Sequence of chain 1.A:
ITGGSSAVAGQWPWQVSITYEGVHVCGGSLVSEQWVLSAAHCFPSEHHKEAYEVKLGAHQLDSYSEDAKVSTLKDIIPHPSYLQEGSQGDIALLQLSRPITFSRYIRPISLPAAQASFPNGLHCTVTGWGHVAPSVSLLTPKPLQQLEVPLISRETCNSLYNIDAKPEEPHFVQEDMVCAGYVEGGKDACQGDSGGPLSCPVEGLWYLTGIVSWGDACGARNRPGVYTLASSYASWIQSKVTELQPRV

This protein binds this small molecule.
Small molecule (SMILES): [H]/N=C(\N)Nc1ccc(CO)cc1

Binding-site contacts:
Ligand atom N5 contacts residue GLY215 of chain 1.A at 3.6 Å.
Ligand atom C7 contacts residue VAL212 of chain 1.A at 3.6 Å (hydrophobic).
Ligand atom N5 contacts residue ARG223 of chain 1.A at 3.4 Å (salt-bridge).
Ligand atom C10 contacts residue ASP216 of chain 1.A at 3.3 Å.
Ligand atom C11 contacts residue CYS190 of chain 1.A at 3.9 Å (hydrophobic).
Ligand atom C9 contacts residue GLY215 of chain 1.A at 3.7 Å.
Ligand atom C8 contacts residue TRP214 of chain 1.A at 3.5 Å (hydrophobic).
Ligand atom C12 contacts residue CYS190 of chain 1.A at 3.7 Å (hydrophobic).
Ligand atom C6 contacts residue SER194 of chain 1.A at 2.4 Å.
Ligand atom C6 contacts residue CYS190 of chain 1.A at 3.9 Å (hydrophobic).
Ligand atom C11 contacts residue DMS1 of chain 1.D at 2.9 Å.
Ligand atom C5 contacts residue SER213 of chain 1.A at 3.9 Å.
Ligand atom O2 contacts residue SER194 of chain 1.A at 2.1 Å (h-bond).
Ligand atom O2 contacts residue CYS190 of chain 1.A at 3.4 Å (h-bond).
Ligand atom N3 contacts residue ALA189 of chain 1.A at 3.5 Å (h-bond).
Ligand atom C10 contacts residue GLY215 of chain 1.A at 3.5 Å.
Ligand atom C12 contacts residue SER194 of chain 1.A at 3.7 Å.
Ligand atom C7 contacts residue TRP214 of chain 1.A at 3.8 Å (hydrophobic).
Ligand atom N5 contacts residue CYS218 of chain 1.A at 3.8 Å.
Ligand atom N3 contacts residue DMS1 of chain 1.D at 3.0 Å (h-bond).
Ligand atom N5 contacts residue ASP216 of chain 1.A at 2.9 Å (salt-bridge).
Ligand atom N4 contacts residue GLY225 of chain 1.A at 3.3 Å.
Ligand atom N3 contacts residue GLY215 of chain 1.A at 3.5 Å.
Ligand atom C11 contacts residue GLN191 of chain 1.A at 3.8 Å.
Ligand atom C8 contacts residue ALA189 of chain 1.A at 3.7 Å (hydrophobic).
Ligand atom O2 contacts residue GLN191 of chain 1.A at 3.3 Å.
Ligand atom C5 contacts residue SER194 of chain 1.A at 1.3 Å.
Ligand atom C10 contacts residue ASP188 of chain 1.A at 3.4 Å.
Ligand atom C9 contacts residue ALA189 of chain 1.A at 3.5 Å (hydrophobic).
Ligand atom C10 contacts residue ALA189 of chain 1.A at 3.4 Å (hydrophobic).
Ligand atom O2 contacts residue GLY192 of chain 1.A at 3.5 Å (h-bond).
Ligand atom C8 contacts residue GLY215 of chain 1.A at 3.7 Å.
Ligand atom C12 contacts residue GLN191 of chain 1.A at 3.5 Å.
Ligand atom C7 contacts residue SER194 of chain 1.A at 2.9 Å.
Ligand atom N5 contacts residue ASP188 of chain 1.A at 2.8 Å (salt-bridge).
Ligand atom C9 contacts residue DMS1 of chain 1.D at 3.4 Å.
Ligand atom N3 contacts residue ASP216 of chain 1.A at 2.9 Å (salt-bridge).
Ligand atom N4 contacts residue ASP188 of chain 1.A at 2.9 Å (salt-bridge).
Ligand atom N4 contacts residue ALA189 of chain 1.A at 2.8 Å (h-bond).
Ligand atom C10 contacts residue DMS1 of chain 1.D at 4.0 Å.